Sequence of chain 1.B:
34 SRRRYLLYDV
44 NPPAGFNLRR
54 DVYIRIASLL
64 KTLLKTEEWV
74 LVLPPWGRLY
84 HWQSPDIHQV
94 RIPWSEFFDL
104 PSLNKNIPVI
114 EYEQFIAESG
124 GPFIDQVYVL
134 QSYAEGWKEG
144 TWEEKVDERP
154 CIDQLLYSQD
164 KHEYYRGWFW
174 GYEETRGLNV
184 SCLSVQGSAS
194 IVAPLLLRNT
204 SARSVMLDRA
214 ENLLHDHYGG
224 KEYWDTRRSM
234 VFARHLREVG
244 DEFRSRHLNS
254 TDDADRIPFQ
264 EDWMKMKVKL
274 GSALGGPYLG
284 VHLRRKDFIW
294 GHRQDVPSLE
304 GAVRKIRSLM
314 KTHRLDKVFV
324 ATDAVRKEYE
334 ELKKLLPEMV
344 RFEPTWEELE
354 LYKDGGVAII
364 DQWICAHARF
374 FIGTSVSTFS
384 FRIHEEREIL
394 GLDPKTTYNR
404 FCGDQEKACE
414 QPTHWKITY

This small molecule binds to this protein.
Small molecule (SMILES): CC(=O)N[C@@H]1[C@@H](O)[C@H](O)[C@@H](CO)O[C@H]1O

Binding-site contacts:
Ligand atom C3 contacts residue ASN202 of chain 1.B at 3.6 Å.
Ligand atom O7 contacts residue ASN202 of chain 1.B at 3.4 Å (h-bond).
Ligand atom N2 contacts residue ASN202 of chain 1.B at 2.8 Å (h-bond).
Ligand atom C7 contacts residue ASN202 of chain 1.B at 3.2 Å.
Ligand atom C1 contacts residue ASN202 of chain 1.B at 1.4 Å.
Ligand atom C4 contacts residue ASN202 of chain 1.B at 4.0 Å.
Ligand atom C5 contacts residue ASN202 of chain 1.B at 3.6 Å.
Ligand atom C2 contacts residue ASN202 of chain 1.B at 2.2 Å.
Ligand atom O5 contacts residue ASN202 of chain 1.B at 2.3 Å (h-bond).
Ligand atom C8 contacts residue ASN202 of chain 1.B at 4.1 Å.